Sequence of chain 1.B:
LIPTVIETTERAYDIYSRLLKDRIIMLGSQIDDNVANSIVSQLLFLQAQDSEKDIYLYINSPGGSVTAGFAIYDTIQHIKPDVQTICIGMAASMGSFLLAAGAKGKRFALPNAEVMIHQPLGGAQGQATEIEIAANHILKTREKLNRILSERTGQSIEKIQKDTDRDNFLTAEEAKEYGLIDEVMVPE

Sequence of chain 1.K:
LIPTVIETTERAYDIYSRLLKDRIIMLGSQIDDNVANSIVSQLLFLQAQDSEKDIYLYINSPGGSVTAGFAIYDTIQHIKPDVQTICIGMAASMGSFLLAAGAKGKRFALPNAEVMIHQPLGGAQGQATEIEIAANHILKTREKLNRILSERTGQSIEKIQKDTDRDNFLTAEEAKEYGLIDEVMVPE

A small-molecule ligand and the protein it binds are described below.
Small molecule (SMILES): CC(C)n1ncc2cc(C(=O)NCc3coc(-c4cccs4)n3)cnc21

Binding-site contacts:
Ligand atom C6 contacts residue ASN151 of chain 1.B at 3.7 Å.
Ligand atom C4 contacts residue THR169 of chain 1.B at 2.9 Å.
Ligand atom O1 contacts residue ARG147 of chain 1.B at 3.1 Å.
Ligand atom C4 contacts residue GLN124 of chain 1.B at 3.5 Å.
Ligand atom S13 contacts residue HIS123 of chain 1.B at 3.6 Å.
Ligand atom C5 contacts residue GLN124 of chain 1.B at 3.8 Å.
Ligand atom N14 contacts residue HIS123 of chain 1.B at 3.6 Å.
Ligand atom C26 contacts residue ILE143 of chain 1.B at 3.7 Å (hydrophobic).
Ligand atom C5 contacts residue THR169 of chain 1.B at 3.2 Å.
Ligand atom O1 contacts residue ILE136 of chain 1.K at 3.2 Å.
Ligand atom O7 contacts residue ASN151 of chain 1.B at 3.7 Å.
Ligand atom S13 contacts residue SER98 of chain 1.B at 3.8 Å.
Ligand atom N3 contacts residue ILE136 of chain 1.K at 3.4 Å.
Ligand atom N25 contacts residue THR146 of chain 1.B at 3.8 Å.
Ligand atom C10 contacts residue LEU154 of chain 1.B at 3.5 Å (hydrophobic).
Ligand atom C12 contacts residue SER101 of chain 1.B at 3.3 Å.
Ligand atom C8 contacts residue THR169 of chain 1.B at 3.8 Å.
Ligand atom C16 contacts residue GLN124 of chain 1.B at 3.2 Å.
Ligand atom C12 contacts residue SER98 of chain 1.B at 3.1 Å.
Ligand atom N14 contacts residue GLN124 of chain 1.B at 2.9 Å (h-bond).
Ligand atom N19 contacts residue LEU126 of chain 1.B at 3.6 Å.
Ligand atom S13 contacts residue GLN124 of chain 1.B at 3.4 Å (h-bond).
Ligand atom C11 contacts residue LEU154 of chain 1.B at 3.6 Å (hydrophobic).
Ligand atom O7 contacts residue LEU150 of chain 1.B at 3.3 Å.
Ligand atom N14 contacts residue THR169 of chain 1.B at 3.4 Å (h-bond).
Ligand atom S13 contacts residue ILE122 of chain 1.B at 3.8 Å.
Ligand atom N3 contacts residue GLN124 of chain 1.B at 2.8 Å (h-bond).
Ligand atom C2 contacts residue GLN124 of chain 1.B at 3.8 Å.
Ligand atom C18 contacts residue VAL71 of chain 1.B at 3.5 Å (hydrophobic).
Ligand atom C18 contacts residue GLN124 of chain 1.B at 3.6 Å.
Ligand atom C18 contacts residue PRO125 of chain 1.B at 3.0 Å (hydrophobic).
Ligand atom C4 contacts residue ILE136 of chain 1.K at 3.4 Å (hydrophobic).
Ligand atom C16 contacts residue PRO125 of chain 1.B at 3.9 Å (hydrophobic).
Ligand atom C6 contacts residue LEU150 of chain 1.B at 3.4 Å (hydrophobic).
Ligand atom C18 contacts residue LEU126 of chain 1.B at 3.4 Å (hydrophobic).
Ligand atom C8 contacts residue GLN124 of chain 1.B at 3.8 Å.
Ligand atom C23 contacts residue GLN132 of chain 1.B at 3.6 Å.
Ligand atom N19 contacts residue VAL71 of chain 1.B at 3.7 Å.
Ligand atom C17 contacts residue PRO125 of chain 1.B at 3.7 Å (hydrophobic).
Ligand atom C2 contacts residue ILE136 of chain 1.K at 3.6 Å (hydrophobic).